Sequence of chain 1.A:
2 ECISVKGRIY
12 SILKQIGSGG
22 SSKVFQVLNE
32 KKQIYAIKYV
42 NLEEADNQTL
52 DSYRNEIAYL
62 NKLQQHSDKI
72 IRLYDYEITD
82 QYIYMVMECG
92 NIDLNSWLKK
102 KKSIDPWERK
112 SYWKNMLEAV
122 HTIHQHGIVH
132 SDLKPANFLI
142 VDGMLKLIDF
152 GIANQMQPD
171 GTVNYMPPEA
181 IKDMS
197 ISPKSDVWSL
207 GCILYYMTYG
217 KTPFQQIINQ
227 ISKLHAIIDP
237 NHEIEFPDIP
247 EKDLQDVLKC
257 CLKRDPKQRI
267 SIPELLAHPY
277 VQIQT

Binding-site contacts:
Ligand atom C19 contacts residue GLU57 of chain 1.A at 3.7 Å.
Ligand atom C7 contacts residue LEU140 of chain 1.A at 3.4 Å (hydrophobic).
Ligand atom C8 contacts residue LEU140 of chain 1.A at 3.8 Å (hydrophobic).
Ligand atom O3 contacts residue LYS15 of chain 1.A at 2.9 Å (salt-bridge).
Ligand atom O3 contacts residue GLN27 of chain 1.A at 3.3 Å (h-bond).
Ligand atom N4 contacts residue MET88 of chain 1.A at 3.4 Å (h-bond).
Ligand atom C18 contacts residue ILE149 of chain 1.A at 3.6 Å (hydrophobic).
Ligand atom N2 contacts residue GLY91 of chain 1.A at 3.0 Å (h-bond).
Ligand atom N1 contacts residue ALA37 of chain 1.A at 3.2 Å.
Ligand atom C1 contacts residue MET157 of chain 1.A at 3.7 Å (hydrophobic).
Ligand atom N1 contacts residue LEU140 of chain 1.A at 3.8 Å.
Ligand atom N1 contacts residue GLU89 of chain 1.A at 2.7 Å (salt-bridge).
Ligand atom N3 contacts residue ASN92 of chain 1.A at 2.6 Å (h-bond).
Ligand atom C6 contacts residue GLU89 of chain 1.A at 3.7 Å.
Ligand atom C10 contacts residue LEU140 of chain 1.A at 3.6 Å (hydrophobic).
Ligand atom C11 contacts residue ILE17 of chain 1.A at 3.6 Å (hydrophobic).
Ligand atom C1 contacts residue VAL25 of chain 1.A at 3.8 Å (hydrophobic).
Ligand atom N3 contacts residue GLY91 of chain 1.A at 3.1 Å (h-bond).
Ligand atom N1 contacts residue CYS90 of chain 1.A at 3.7 Å.
Ligand atom S contacts residue GLN27 of chain 1.A at 3.6 Å.
Ligand atom C12 contacts residue GLY91 of chain 1.A at 3.5 Å.
Ligand atom N2 contacts residue CYS90 of chain 1.A at 3.5 Å.
Ligand atom C14 contacts residue ASN92 of chain 1.A at 3.6 Å.
Ligand atom O3 contacts residue ILE17 of chain 1.A at 3.1 Å.
Ligand atom N2 contacts residue LEU140 of chain 1.A at 3.8 Å.
Ligand atom S contacts residue GLY91 of chain 1.A at 3.3 Å (h-bond).
Ligand atom O2 contacts residue GLN27 of chain 1.A at 2.9 Å (h-bond).
Ligand atom C16 contacts residue LEU140 of chain 1.A at 3.5 Å (hydrophobic).
Ligand atom C18 contacts residue MET88 of chain 1.A at 3.2 Å (hydrophobic).
Ligand atom C6 contacts residue ALA37 of chain 1.A at 3.5 Å (hydrophobic).
Ligand atom N4 contacts residue ILE149 of chain 1.A at 3.6 Å.
Ligand atom C3 contacts residue ILE149 of chain 1.A at 3.8 Å (hydrophobic).
Ligand atom N2 contacts residue GLU89 of chain 1.A at 3.6 Å (salt-bridge).
Ligand atom C11 contacts residue GLY91 of chain 1.A at 3.4 Å.
Ligand atom N5 contacts residue LYS39 of chain 1.A at 3.1 Å (salt-bridge).
Ligand atom O2 contacts residue CYS90 of chain 1.A at 3.2 Å (h-bond).
Ligand atom C19 contacts residue MET88 of chain 1.A at 3.6 Å (hydrophobic).
Ligand atom C19 contacts residue ILE149 of chain 1.A at 3.2 Å (hydrophobic).
Ligand atom C17 contacts residue ILE149 of chain 1.A at 3.7 Å (hydrophobic).
Ligand atom O2 contacts residue GLY91 of chain 1.A at 3.0 Å (h-bond).

A protein and the small-molecule ligand that binds it are described below.
Small molecule (SMILES): CCOc1cc2c(-c3ccc(C)c(S(N)(=O)=O)c3)n[nH]c2cc1-c1cnn(C)c1